Sequence of chain 2.B:
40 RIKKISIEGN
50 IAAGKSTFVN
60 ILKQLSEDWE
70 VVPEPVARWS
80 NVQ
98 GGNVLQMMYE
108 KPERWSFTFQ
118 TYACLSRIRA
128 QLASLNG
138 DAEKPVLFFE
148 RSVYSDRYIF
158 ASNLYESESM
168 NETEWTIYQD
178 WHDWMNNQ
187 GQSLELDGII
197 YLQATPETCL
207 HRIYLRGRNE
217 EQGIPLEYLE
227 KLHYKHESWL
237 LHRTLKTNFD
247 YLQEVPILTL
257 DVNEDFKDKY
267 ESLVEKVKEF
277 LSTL

This small molecule binds to this protein.
Small molecule (SMILES): Nc1ccn([C@@H]2CS[C@H](CO)O2)c(=O)n1

Binding-site contacts:
Ligand atom C8 contacts residue ARG148 of chain 2.B at 3.5 Å.
Ligand atom C3 contacts residue GLN117 of chain 2.B at 3.7 Å.
Ligand atom O2 contacts residue ARG148 of chain 2.B at 3.5 Å (salt-bridge).
Ligand atom O3 contacts residue GLU73 of chain 2.B at 3.4 Å (salt-bridge).
Ligand atom O3 contacts residue ILE50 of chain 2.B at 3.9 Å.
Ligand atom C7 contacts residue ARG148 of chain 2.B at 3.7 Å.
Ligand atom C3 contacts residue PHE157 of chain 2.B at 3.5 Å (hydrophobic).
Ligand atom C5 contacts residue PHE157 of chain 2.B at 4.0 Å (hydrophobic).
Ligand atom O2 contacts residue ILE50 of chain 2.B at 3.8 Å.
Ligand atom N3 contacts residue ASP153 of chain 2.B at 2.7 Å (salt-bridge).
Ligand atom O1 contacts residue PHE116 of chain 2.B at 3.7 Å.
Ligand atom C5 contacts residue ARG124 of chain 2.B at 3.9 Å.
Ligand atom O1 contacts residue GLN117 of chain 2.B at 3.5 Å (h-bond).
Ligand atom N1 contacts residue PHE157 of chain 2.B at 3.4 Å.
Ligand atom N2 contacts residue GLN117 of chain 2.B at 2.9 Å (h-bond).
Ligand atom C5 contacts residue TRP78 of chain 2.B at 4.0 Å (hydrophobic).
Ligand atom N3 contacts residue GLN117 of chain 2.B at 2.9 Å (h-bond).
Ligand atom C4 contacts residue PHE157 of chain 2.B at 3.7 Å (hydrophobic).
Ligand atom C6 contacts residue LEU102 of chain 2.B at 3.7 Å (hydrophobic).
Ligand atom C7 contacts residue GLU73 of chain 2.B at 3.9 Å.
Ligand atom O2 contacts residue PHE157 of chain 2.B at 3.9 Å.
Ligand atom C7 contacts residue TRP78 of chain 2.B at 4.0 Å (hydrophobic).
Ligand atom C3 contacts residue ASP153 of chain 2.B at 3.6 Å.
Ligand atom O1 contacts residue PHE157 of chain 2.B at 3.3 Å.
Ligand atom C5 contacts residue ASP153 of chain 2.B at 3.7 Å.
Ligand atom C1 contacts residue PHE116 of chain 2.B at 3.6 Å (hydrophobic).
Ligand atom N3 contacts residue PHE157 of chain 2.B at 3.7 Å.
Ligand atom N2 contacts residue PHE157 of chain 2.B at 3.2 Å.
Ligand atom C8 contacts residue GLU73 of chain 2.B at 3.1 Å.
Ligand atom C4 contacts residue TYR106 of chain 2.B at 4.0 Å (hydrophobic).
Ligand atom N3 contacts residue ALA120 of chain 2.B at 4.0 Å.
Ligand atom C7 contacts residue PHE157 of chain 2.B at 4.0 Å (hydrophobic).
Ligand atom S1 contacts residue TRP78 of chain 2.B at 4.0 Å.
Ligand atom C1 contacts residue PHE157 of chain 2.B at 3.1 Å (hydrophobic).
Ligand atom O3 contacts residue ARG148 of chain 2.B at 2.9 Å (salt-bridge).
Ligand atom N2 contacts residue PHE116 of chain 2.B at 3.5 Å.
Ligand atom S1 contacts residue LEU102 of chain 2.B at 3.7 Å.
Ligand atom C1 contacts residue GLN117 of chain 2.B at 3.6 Å.
Ligand atom C6 contacts residue TYR106 of chain 2.B at 3.4 Å (hydrophobic).
Ligand atom C5 contacts residue GLU73 of chain 2.B at 3.9 Å.